Binding-site contacts:
Ligand atom O5 contacts residue GLU133 of chain 1.A at 4.4 Å.
Ligand atom C7 contacts residue ASN19 of chain 1.A at 3.5 Å.
Ligand atom C4 contacts residue ASN19 of chain 1.A at 4.2 Å.
Ligand atom O6 contacts residue LEU129 of chain 1.A at 4.3 Å.
Ligand atom O5 contacts residue ASN19 of chain 1.A at 2.4 Å (h-bond).
Ligand atom O6 contacts residue VAL22 of chain 1.A at 4.1 Å.
Ligand atom C5 contacts residue ASN19 of chain 1.A at 3.7 Å.
Ligand atom N2 contacts residue ASN19 of chain 1.A at 2.9 Å (h-bond).
Ligand atom C6 contacts residue VAL22 of chain 1.A at 4.2 Å (hydrophobic).
Ligand atom C3 contacts residue ASN19 of chain 1.A at 3.8 Å.
Ligand atom O7 contacts residue ASN19 of chain 1.A at 3.8 Å.
Ligand atom C2 contacts residue ASN19 of chain 1.A at 2.5 Å.
Ligand atom C1 contacts residue ASN19 of chain 1.A at 1.4 Å.
Ligand atom O5 contacts residue VAL22 of chain 1.A at 3.6 Å.

This protein binds this small molecule.
Small molecule (SMILES): CC(=O)N[C@@H]1[C@@H](O)[C@H](O)[C@@H](CO)O[C@H]1O

Sequence of chain 1.A:
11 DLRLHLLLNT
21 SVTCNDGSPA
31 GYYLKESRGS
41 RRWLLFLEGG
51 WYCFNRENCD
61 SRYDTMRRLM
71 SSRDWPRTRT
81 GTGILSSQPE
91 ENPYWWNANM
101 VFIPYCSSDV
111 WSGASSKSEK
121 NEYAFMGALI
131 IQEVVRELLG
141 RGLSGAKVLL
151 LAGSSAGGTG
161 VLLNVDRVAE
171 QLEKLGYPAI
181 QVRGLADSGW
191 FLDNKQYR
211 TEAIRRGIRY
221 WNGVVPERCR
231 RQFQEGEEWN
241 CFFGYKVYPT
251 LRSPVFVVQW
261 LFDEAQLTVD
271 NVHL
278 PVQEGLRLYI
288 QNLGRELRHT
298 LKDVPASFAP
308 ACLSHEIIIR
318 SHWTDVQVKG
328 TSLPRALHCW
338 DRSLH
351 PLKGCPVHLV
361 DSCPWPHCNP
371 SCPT